Binding-site contacts:
Ligand atom O5 contacts residue ASN87 of chain 59.C at 2.4 Å (h-bond).
Ligand atom O6 contacts residue SER79 of chain 59.C at 2.5 Å (h-bond).
Ligand atom C6 contacts residue SER79 of chain 59.C at 3.6 Å.
Ligand atom O6 contacts residue LEU91 of chain 59.C at 3.9 Å.
Ligand atom C3 contacts residue ASN87 of chain 59.C at 3.8 Å.
Ligand atom C5 contacts residue ASN87 of chain 59.C at 3.7 Å.
Ligand atom C5 contacts residue SER79 of chain 59.C at 4.3 Å.
Ligand atom C1 contacts residue ASN87 of chain 59.C at 1.4 Å.
Ligand atom O5 contacts residue SER79 of chain 59.C at 3.8 Å.
Ligand atom C4 contacts residue ASN87 of chain 59.C at 4.2 Å.
Ligand atom C8 contacts residue ILE155 of chain 59.C at 3.7 Å (hydrophobic).
Ligand atom C2 contacts residue ASN87 of chain 59.C at 2.5 Å.
Ligand atom O7 contacts residue ASN87 of chain 59.C at 4.4 Å.
Ligand atom N2 contacts residue ASN87 of chain 59.C at 2.9 Å (h-bond).
Ligand atom C7 contacts residue ASN87 of chain 59.C at 3.9 Å.

A protein and the small-molecule ligand that binds it are described below.
Small molecule (SMILES): CC(=O)N[C@@H]1[C@@H](O)[C@H](O)[C@@H](CO)O[C@H]1O

Sequence of chain 59.C:
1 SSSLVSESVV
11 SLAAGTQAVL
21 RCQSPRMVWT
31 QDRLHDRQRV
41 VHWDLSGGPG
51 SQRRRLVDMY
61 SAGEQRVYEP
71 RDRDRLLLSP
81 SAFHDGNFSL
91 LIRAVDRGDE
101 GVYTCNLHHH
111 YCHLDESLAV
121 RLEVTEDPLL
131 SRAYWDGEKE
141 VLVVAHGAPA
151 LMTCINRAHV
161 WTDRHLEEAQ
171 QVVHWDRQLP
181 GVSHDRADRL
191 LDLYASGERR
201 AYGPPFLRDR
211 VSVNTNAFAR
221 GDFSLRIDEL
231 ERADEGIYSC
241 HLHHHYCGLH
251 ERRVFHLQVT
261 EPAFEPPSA